The small molecule below binds the protein below.
Small molecule (SMILES): N=C1CCCCN1

Sequence of chain 3.A:
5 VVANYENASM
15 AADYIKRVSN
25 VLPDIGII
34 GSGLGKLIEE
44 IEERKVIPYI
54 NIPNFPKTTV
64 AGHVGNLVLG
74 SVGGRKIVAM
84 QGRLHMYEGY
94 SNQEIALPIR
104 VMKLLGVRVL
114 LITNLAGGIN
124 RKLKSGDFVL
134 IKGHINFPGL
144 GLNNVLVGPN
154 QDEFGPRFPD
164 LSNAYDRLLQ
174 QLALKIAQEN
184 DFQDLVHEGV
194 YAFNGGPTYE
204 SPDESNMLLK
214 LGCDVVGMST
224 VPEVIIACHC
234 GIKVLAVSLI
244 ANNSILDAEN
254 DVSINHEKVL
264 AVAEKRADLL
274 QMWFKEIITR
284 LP

Binding-site contacts:
Ligand atom C2 contacts residue TYR202 of chain 3.A at 4.2 Å (hydrophobic).
Ligand atom N1 contacts residue VAL219 of chain 3.A at 4.1 Å.
Ligand atom C2 contacts residue GLY120 of chain 3.A at 3.9 Å.
Ligand atom C4 contacts residue GLY220 of chain 3.A at 4.3 Å.
Ligand atom N2 contacts residue ILE257 of chain 3.A at 3.8 Å.
Ligand atom N2 contacts residue ASN245 of chain 3.A at 2.8 Å (h-bond).
Ligand atom C2 contacts residue ALA244 of chain 3.A at 3.9 Å (hydrophobic).
Ligand atom N2 contacts residue TYR202 of chain 3.A at 4.3 Å.
Ligand atom C5 contacts residue ALA119 of chain 3.A at 4.4 Å (hydrophobic).
Ligand atom C4 contacts residue TYR202 of chain 3.A at 4.1 Å (hydrophobic).
Ligand atom C5 contacts residue LEU118 of chain 3.A at 3.7 Å (hydrophobic).
Ligand atom C1 contacts residue ILE257 of chain 3.A at 4.3 Å (hydrophobic).
Ligand atom C4 contacts residue VAL219 of chain 3.A at 3.9 Å (hydrophobic).
Ligand atom C1 contacts residue ALA119 of chain 3.A at 4.1 Å (hydrophobic).
Ligand atom C3 contacts residue GLY120 of chain 3.A at 3.9 Å.
Ligand atom N1 contacts residue TYR202 of chain 3.A at 3.8 Å.
Ligand atom C3 contacts residue ALA244 of chain 3.A at 4.3 Å (hydrophobic).
Ligand atom C4 contacts residue GLY120 of chain 3.A at 4.1 Å.
Ligand atom C1 contacts residue ASN245 of chain 3.A at 3.5 Å.
Ligand atom C5 contacts residue TYR202 of chain 3.A at 4.0 Å (hydrophobic).
Ligand atom C2 contacts residue VAL262 of chain 3.A at 3.9 Å (hydrophobic).
Ligand atom N1 contacts residue ALA119 of chain 3.A at 4.4 Å.
Ligand atom C4 contacts residue LEU118 of chain 3.A at 4.4 Å (hydrophobic).
Ligand atom C3 contacts residue DMS1 of chain 3.D at 4.4 Å.
Ligand atom C4 contacts residue MET221 of chain 3.A at 4.3 Å (hydrophobic).
Ligand atom C3 contacts residue LEU118 of chain 3.A at 3.7 Å (hydrophobic).
Ligand atom C3 contacts residue VAL262 of chain 3.A at 4.4 Å (hydrophobic).
Ligand atom N1 contacts residue GLU203 of chain 3.A at 3.0 Å (salt-bridge).
Ligand atom C4 contacts residue GLU203 of chain 3.A at 3.9 Å.
Ligand atom C2 contacts residue ASN245 of chain 3.A at 3.6 Å.
Ligand atom C2 contacts residue ALA119 of chain 3.A at 4.0 Å (hydrophobic).
Ligand atom N1 contacts residue GLY120 of chain 3.A at 3.7 Å.
Ligand atom N2 contacts residue SER247 of chain 3.A at 3.9 Å.
Ligand atom C1 contacts residue TYR202 of chain 3.A at 3.9 Å (hydrophobic).
Ligand atom C1 contacts residue GLY120 of chain 3.A at 3.6 Å.
Ligand atom N2 contacts residue GLY120 of chain 3.A at 3.6 Å.
Ligand atom C3 contacts residue ALA119 of chain 3.A at 3.7 Å (hydrophobic).
Ligand atom C1 contacts residue GLU203 of chain 3.A at 3.7 Å.
Ligand atom C5 contacts residue DMS1 of chain 3.D at 3.7 Å.
Ligand atom N2 contacts residue GLU203 of chain 3.A at 3.0 Å (salt-bridge).